A small-molecule ligand and the protein it binds are described below.
Small molecule (SMILES): CC(=O)N[C@@H]1[C@@H](O)[C@H](O)[C@@H](CO)O[C@H]1O

Binding-site contacts:
Ligand atom O5 contacts residue ASN67 of chain 53.A at 2.4 Å (h-bond).
Ligand atom C5 contacts residue ASN67 of chain 53.A at 3.7 Å.
Ligand atom C8 contacts residue PHE90 of chain 53.A at 3.7 Å (hydrophobic).
Ligand atom C8 contacts residue ASN67 of chain 53.A at 4.3 Å.
Ligand atom C8 contacts residue MET118 of chain 53.A at 4.3 Å (hydrophobic).
Ligand atom C2 contacts residue ASN67 of chain 53.A at 2.5 Å.
Ligand atom O7 contacts residue ASN67 of chain 53.A at 4.3 Å.
Ligand atom C3 contacts residue ASN67 of chain 53.A at 3.8 Å.
Ligand atom C7 contacts residue ASN67 of chain 53.A at 3.9 Å.
Ligand atom N2 contacts residue ASN67 of chain 53.A at 2.9 Å (h-bond).
Ligand atom C1 contacts residue ASN67 of chain 53.A at 1.4 Å.
Ligand atom C4 contacts residue ASN67 of chain 53.A at 4.2 Å.

Sequence of chain 53.A:
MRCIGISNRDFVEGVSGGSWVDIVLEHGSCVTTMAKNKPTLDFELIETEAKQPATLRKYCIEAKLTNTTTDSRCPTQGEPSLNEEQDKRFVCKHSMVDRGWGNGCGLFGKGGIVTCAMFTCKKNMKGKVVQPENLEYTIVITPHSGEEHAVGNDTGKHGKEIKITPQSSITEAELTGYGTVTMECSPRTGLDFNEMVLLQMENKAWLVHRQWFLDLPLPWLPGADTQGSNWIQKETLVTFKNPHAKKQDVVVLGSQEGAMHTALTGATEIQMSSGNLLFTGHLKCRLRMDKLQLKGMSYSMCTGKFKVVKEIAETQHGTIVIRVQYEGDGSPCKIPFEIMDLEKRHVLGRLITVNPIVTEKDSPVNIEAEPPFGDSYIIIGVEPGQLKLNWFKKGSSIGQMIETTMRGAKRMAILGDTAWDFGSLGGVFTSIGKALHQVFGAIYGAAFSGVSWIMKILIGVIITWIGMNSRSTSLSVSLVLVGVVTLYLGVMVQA